Binding-site contacts:
Ligand atom O5' contacts residue LYS323 of chain 1.C at 3.8 Å.
Ligand atom O5' contacts residue MG1 of chain 1.M at 3.1 Å.
Ligand atom O3' contacts residue ASP485 of chain 1.C at 3.5 Å (salt-bridge).
Ligand atom O4' contacts residue ARG446 of chain 1.C at 3.2 Å (salt-bridge).
Ligand atom C5' contacts residue GLN776 of chain 1.D at 3.3 Å.
Ligand atom O2' contacts residue HIS1097 of chain 1.D at 3.5 Å (h-bond).
Ligand atom C2 contacts residue THR831 of chain 1.C at 3.7 Å.
Ligand atom OP1 contacts residue MG1 of chain 1.M at 2.7 Å.
Ligand atom OP1 contacts residue LYS987 of chain 1.D at 3.2 Å.
Ligand atom OP2 contacts residue GLN531 of chain 1.D at 3.2 Å (h-bond).
Ligand atom P contacts residue GLN776 of chain 1.D at 3.4 Å.
Ligand atom P contacts residue LYS979 of chain 1.D at 3.7 Å.
Ligand atom O3' contacts residue MG1 of chain 1.M at 2.1 Å.
Ligand atom O2' contacts residue ASN465 of chain 1.D at 4.0 Å.
Ligand atom C1' contacts residue ARG446 of chain 1.C at 4.0 Å.
Ligand atom O2' contacts residue ASP485 of chain 1.C at 3.0 Å (salt-bridge).
Ligand atom OP1 contacts residue LYS979 of chain 1.D at 3.0 Å (salt-bridge).
Ligand atom C3' contacts residue ASP485 of chain 1.C at 3.8 Å.
Ligand atom O4' contacts residue HIS1097 of chain 1.D at 3.9 Å.
Ligand atom O3' contacts residue LYS979 of chain 1.D at 3.1 Å (salt-bridge).
Ligand atom O2' contacts residue ARG446 of chain 1.C at 3.0 Å (salt-bridge).
Ligand atom O4' contacts residue ASP485 of chain 1.C at 3.8 Å.
Ligand atom OP1 contacts residue GLN776 of chain 1.D at 2.5 Å (h-bond).
Ligand atom P contacts residue MG1 of chain 1.M at 2.9 Å.
Ligand atom P contacts residue ASP483 of chain 1.C at 3.8 Å.
Ligand atom C5' contacts residue MG1 of chain 1.M at 2.9 Å.
Ligand atom OP1 contacts residue ASP483 of chain 1.C at 2.4 Å (salt-bridge).
Ligand atom C2' contacts residue ASP485 of chain 1.C at 3.8 Å.
Ligand atom C4' contacts residue ARG446 of chain 1.C at 3.9 Å.
Ligand atom C5' contacts residue LYS323 of chain 1.C at 3.4 Å.
Ligand atom C4' contacts residue MG1 of chain 1.M at 3.7 Å.
Ligand atom N1 contacts residue THR831 of chain 1.C at 3.9 Å.
Ligand atom O2' contacts residue MG1 of chain 1.M at 3.0 Å.
Ligand atom OP2 contacts residue LYS323 of chain 1.C at 2.9 Å.
Ligand atom O2' contacts residue GLN481 of chain 1.D at 2.9 Å (h-bond).
Ligand atom C4' contacts residue ASP485 of chain 1.C at 3.2 Å.
Ligand atom C2' contacts residue MG1 of chain 1.M at 3.7 Å.
Ligand atom C3' contacts residue MG1 of chain 1.M at 3.3 Å.
Ligand atom O3' contacts residue ASP483 of chain 1.C at 3.7 Å.
Ligand atom O3' contacts residue GLN776 of chain 1.D at 3.1 Å (h-bond).

Sequence of chain 1.C:
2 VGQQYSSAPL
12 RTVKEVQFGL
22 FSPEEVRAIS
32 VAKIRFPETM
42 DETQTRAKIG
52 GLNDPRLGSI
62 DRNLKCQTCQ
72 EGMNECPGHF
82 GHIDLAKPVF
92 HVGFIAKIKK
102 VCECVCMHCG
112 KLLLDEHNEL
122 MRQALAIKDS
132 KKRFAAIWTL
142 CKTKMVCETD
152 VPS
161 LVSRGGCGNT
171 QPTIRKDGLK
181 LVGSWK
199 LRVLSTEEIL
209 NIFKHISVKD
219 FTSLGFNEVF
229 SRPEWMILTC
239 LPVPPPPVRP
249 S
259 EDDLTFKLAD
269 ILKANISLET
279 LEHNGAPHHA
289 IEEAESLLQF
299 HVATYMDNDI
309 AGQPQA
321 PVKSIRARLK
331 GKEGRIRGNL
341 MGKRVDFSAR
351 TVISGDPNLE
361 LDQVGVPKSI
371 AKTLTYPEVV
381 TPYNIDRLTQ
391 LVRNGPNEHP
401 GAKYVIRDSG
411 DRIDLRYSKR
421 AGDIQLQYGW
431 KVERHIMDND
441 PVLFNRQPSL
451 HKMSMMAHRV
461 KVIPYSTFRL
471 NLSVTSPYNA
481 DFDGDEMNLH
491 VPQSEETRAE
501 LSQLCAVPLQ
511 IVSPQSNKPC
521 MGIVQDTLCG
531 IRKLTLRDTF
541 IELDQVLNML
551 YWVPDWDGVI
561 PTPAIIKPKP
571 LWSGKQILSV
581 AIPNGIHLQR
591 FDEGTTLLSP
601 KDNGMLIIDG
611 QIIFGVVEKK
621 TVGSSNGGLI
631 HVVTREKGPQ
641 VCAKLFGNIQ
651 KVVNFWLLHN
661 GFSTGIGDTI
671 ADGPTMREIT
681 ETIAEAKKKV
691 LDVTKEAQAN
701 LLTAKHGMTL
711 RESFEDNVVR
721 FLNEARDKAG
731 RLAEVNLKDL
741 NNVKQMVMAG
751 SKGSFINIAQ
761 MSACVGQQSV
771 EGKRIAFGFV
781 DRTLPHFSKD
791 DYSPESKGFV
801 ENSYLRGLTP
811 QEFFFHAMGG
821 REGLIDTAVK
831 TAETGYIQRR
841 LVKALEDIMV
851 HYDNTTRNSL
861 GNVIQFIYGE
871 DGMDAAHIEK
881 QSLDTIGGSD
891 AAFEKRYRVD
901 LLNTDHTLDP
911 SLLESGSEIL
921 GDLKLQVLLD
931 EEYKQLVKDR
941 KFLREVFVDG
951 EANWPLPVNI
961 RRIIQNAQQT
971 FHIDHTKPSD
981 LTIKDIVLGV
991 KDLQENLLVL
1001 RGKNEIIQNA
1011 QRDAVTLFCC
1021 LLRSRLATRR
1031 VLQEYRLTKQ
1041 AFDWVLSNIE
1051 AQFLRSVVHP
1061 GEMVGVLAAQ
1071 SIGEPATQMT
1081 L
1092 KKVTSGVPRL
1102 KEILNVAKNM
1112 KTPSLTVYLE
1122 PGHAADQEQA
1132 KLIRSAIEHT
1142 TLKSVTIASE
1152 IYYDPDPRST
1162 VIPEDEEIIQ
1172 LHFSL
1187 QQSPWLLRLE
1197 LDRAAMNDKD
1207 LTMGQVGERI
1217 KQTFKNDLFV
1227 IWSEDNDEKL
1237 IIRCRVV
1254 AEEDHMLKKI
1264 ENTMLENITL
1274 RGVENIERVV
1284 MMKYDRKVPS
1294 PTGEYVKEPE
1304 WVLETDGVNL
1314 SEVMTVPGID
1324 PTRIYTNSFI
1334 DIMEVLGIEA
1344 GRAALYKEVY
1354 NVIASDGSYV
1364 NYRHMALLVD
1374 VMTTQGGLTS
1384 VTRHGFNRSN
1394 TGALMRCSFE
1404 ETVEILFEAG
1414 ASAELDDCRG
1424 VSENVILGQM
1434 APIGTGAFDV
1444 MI

Sequence of chain 1.D:
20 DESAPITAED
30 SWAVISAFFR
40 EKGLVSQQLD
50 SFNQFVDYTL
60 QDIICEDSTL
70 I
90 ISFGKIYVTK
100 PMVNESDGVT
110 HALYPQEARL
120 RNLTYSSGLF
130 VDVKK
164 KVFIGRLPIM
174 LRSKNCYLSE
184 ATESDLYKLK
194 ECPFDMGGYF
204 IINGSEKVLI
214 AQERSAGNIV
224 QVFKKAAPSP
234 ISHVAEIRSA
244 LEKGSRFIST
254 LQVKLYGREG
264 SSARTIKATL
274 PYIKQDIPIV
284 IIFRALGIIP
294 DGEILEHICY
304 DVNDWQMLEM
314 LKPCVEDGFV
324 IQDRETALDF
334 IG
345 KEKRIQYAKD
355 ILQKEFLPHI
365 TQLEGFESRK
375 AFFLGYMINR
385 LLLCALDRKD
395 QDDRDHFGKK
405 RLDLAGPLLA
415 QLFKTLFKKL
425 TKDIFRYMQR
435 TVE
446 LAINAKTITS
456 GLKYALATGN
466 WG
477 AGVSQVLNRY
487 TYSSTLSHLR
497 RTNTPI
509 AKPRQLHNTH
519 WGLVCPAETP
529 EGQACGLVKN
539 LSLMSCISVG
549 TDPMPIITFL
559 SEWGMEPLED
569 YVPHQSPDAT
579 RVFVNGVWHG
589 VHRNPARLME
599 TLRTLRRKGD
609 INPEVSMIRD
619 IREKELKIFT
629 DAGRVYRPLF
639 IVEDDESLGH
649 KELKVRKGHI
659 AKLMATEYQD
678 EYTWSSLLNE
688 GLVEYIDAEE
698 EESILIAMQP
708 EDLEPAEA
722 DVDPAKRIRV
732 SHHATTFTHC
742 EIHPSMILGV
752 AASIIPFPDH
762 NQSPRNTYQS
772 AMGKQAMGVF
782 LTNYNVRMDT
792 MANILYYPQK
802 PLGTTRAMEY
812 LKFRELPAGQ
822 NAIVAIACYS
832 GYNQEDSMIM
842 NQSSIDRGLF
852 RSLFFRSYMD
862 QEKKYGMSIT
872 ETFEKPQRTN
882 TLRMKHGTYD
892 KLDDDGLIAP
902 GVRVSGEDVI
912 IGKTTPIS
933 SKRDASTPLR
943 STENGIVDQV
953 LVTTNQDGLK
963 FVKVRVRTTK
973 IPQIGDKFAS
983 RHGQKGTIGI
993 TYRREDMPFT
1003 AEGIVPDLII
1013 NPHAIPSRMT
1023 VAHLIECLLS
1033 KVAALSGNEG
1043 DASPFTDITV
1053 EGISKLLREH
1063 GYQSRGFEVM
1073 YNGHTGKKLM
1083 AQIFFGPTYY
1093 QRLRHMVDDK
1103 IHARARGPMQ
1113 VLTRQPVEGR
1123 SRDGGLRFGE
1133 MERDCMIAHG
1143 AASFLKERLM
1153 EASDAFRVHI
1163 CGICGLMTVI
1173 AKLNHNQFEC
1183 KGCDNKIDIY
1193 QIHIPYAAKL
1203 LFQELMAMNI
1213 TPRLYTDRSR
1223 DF

This protein binds this small molecule.
Small molecule (SMILES): Nc1ccn([C@@H]2O[C@H](CO[P](=O)(O)O[C@H]3[C@@H](O)[C@H](n4ccc(N)nc4=O)O[C@@H]3CO[P](=O)(O)O[C@H]3[C@@H](O)[C@H](n4cnc5c(N)ncnc54)O[C@@H]3CO[P](=O)(O)O[C@H]3[C@@H](O)[C@H](n4cnc5c(=O)nc(N)[nH]c54)O[C@@H]3COP(=O)(O)O)[C@@H](O[P](=O)(O)OC[C@H]3O[C@@H](n4cnc5c(N)ncnc54)[C@H](O)[C@@H]3O[P](=O)(O)OC[C@H]3O[C@@H](n4cnc5c(=O)nc(N)[nH]c54)[C@H](O)[C@@H]3O[P](=O)(O)OC[C@H]3O[C@@H](n4cnc5c(=O)nc(N)[nH]c54)[C@H](O)[C@@H]3O[P](=O)(O)OC[C@H]3O[C@@H](n4ccc(N)nc4=O)[C@H](O)[C@@H]3O[P](=O)(O)OC[C@H]3O[C@@H](n4cnc5c(N)ncnc54)[C@H](O)[C@@H]3O)[C@H]2O)c(=O)n1